Sequence of chain 59.C:
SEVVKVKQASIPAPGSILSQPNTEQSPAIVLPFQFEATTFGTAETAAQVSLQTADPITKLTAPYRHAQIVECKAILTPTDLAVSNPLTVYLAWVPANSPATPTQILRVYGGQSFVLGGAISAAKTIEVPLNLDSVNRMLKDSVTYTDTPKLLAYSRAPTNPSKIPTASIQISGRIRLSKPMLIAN

Binding-site contacts:
Ligand atom O4' contacts residue GLU74 of chain 59.C at 3.7 Å.
Ligand atom C2' contacts residue GLU74 of chain 59.C at 4.1 Å.
Ligand atom P contacts residue LYS8 of chain 59.C at 3.0 Å.
Ligand atom OP1 contacts residue ASN134 of chain 59.C at 4.2 Å.
Ligand atom C4' contacts residue GLU74 of chain 59.C at 3.9 Å.
Ligand atom O5' contacts residue LYS8 of chain 59.C at 4.5 Å.
Ligand atom O3' contacts residue ASN134 of chain 59.C at 4.2 Å.
Ligand atom O2' contacts residue LEU135 of chain 59.C at 4.3 Å.
Ligand atom OP2 contacts residue LYS10 of chain 59.C at 2.9 Å.
Ligand atom OP1 contacts residue LYS8 of chain 59.C at 2.6 Å (salt-bridge).
Ligand atom OP1 contacts residue PRO132 of chain 59.C at 3.6 Å.
Ligand atom OP2 contacts residue LYS8 of chain 59.C at 2.9 Å (salt-bridge).
Ligand atom O2' contacts residue GLU74 of chain 59.C at 3.2 Å.
Ligand atom C2' contacts residue ASN134 of chain 59.C at 4.3 Å.
Ligand atom C1' contacts residue GLU74 of chain 59.C at 3.8 Å.
Ligand atom OP1 contacts residue LYS10 of chain 59.C at 4.3 Å.
Ligand atom P contacts residue LYS10 of chain 59.C at 4.0 Å.
Ligand atom O3' contacts residue LYS8 of chain 59.C at 3.8 Å.
Ligand atom O2' contacts residue ASN134 of chain 59.C at 3.2 Å (h-bond).

This small molecule binds to this protein.
Small molecule (SMILES): Nc1ccn([C@@H]2O[C@H](CO[P](=O)(O)O[C@H]3[C@@H](O)[C@H](n4ccc(N)nc4=O)O[C@@H]3CO[P](=O)(O)O[C@H]3[C@@H](O)[C@H](n4ccc(N)nc4=O)O[C@@H]3CO)[C@@H](O)[C@H]2O)c(=O)n1